A small-molecule ligand and the protein it binds are described below.
Small molecule (SMILES): CC(C)[C@@H](NC(=O)[C@H](CS)NC(=O)CCC[C@H](N)C(=O)O)C(=O)O

Binding-site contacts:
Ligand atom O15 contacts residue LEU324 of chain 1.A at 3.8 Å.
Ligand atom S17 contacts residue HIS214 of chain 1.A at 3.3 Å.
Ligand atom S17 contacts residue PHE211 of chain 1.A at 3.3 Å.
Ligand atom O42 contacts residue TYR189 of chain 1.A at 3.4 Å.
Ligand atom C1 contacts residue CYS104 of chain 1.A at 3.9 Å (hydrophobic).
Ligand atom O43 contacts residue TYR189 of chain 1.A at 2.6 Å (h-bond).
Ligand atom O42 contacts residue SER281 of chain 1.A at 2.6 Å (h-bond).
Ligand atom C2 contacts residue CYS104 of chain 1.A at 3.9 Å (hydrophobic).
Ligand atom C1 contacts residue ARG87 of chain 1.A at 3.5 Å.
Ligand atom C7 contacts residue LEU324 of chain 1.A at 3.9 Å (hydrophobic).
Ligand atom O18 contacts residue PHE285 of chain 1.A at 3.2 Å.
Ligand atom O18 contacts residue PRO283 of chain 1.A at 3.7 Å.
Ligand atom C4 contacts residue PHE285 of chain 1.A at 3.9 Å (hydrophobic).
Ligand atom C1 contacts residue LEU321 of chain 1.A at 3.9 Å (hydrophobic).
Ligand atom C1 contacts residue SER183 of chain 1.A at 3.7 Å.
Ligand atom C30 contacts residue SER281 of chain 1.A at 3.8 Å.
Ligand atom C10 contacts residue LEU324 of chain 1.A at 3.7 Å (hydrophobic).
Ligand atom C3 contacts residue LEU321 of chain 1.A at 3.9 Å (hydrophobic).
Ligand atom C30 contacts residue ILE187 of chain 1.A at 3.7 Å (hydrophobic).
Ligand atom O42 contacts residue GLN225 of chain 1.A at 3.8 Å.
Ligand atom C33 contacts residue GLN225 of chain 1.A at 3.7 Å.
Ligand atom C16 contacts residue PHE211 of chain 1.A at 3.2 Å (hydrophobic).
Ligand atom C31 contacts residue SER281 of chain 1.A at 3.5 Å.
Ligand atom C37 contacts residue VAL272 of chain 1.A at 3.5 Å (hydrophobic).
Ligand atom C33 contacts residue SER281 of chain 1.A at 3.3 Å.
Ligand atom N14 contacts residue TYR91 of chain 1.A at 3.0 Å (h-bond).
Ligand atom O19 contacts residue SER183 of chain 1.A at 2.7 Å (h-bond).
Ligand atom O20 contacts residue ARG87 of chain 1.A at 2.7 Å (salt-bridge).
Ligand atom N14 contacts residue CYS104 of chain 1.A at 3.8 Å.
Ligand atom C33 contacts residue LEU223 of chain 1.A at 3.5 Å (hydrophobic).
Ligand atom C37 contacts residue HIS214 of chain 1.A at 3.7 Å.
Ligand atom O20 contacts residue LEU321 of chain 1.A at 3.7 Å.
Ligand atom N11 contacts residue PHE285 of chain 1.A at 3.7 Å.
Ligand atom C31 contacts residue TYR189 of chain 1.A at 3.6 Å (hydrophobic).
Ligand atom C31 contacts residue ILE187 of chain 1.A at 3.7 Å (hydrophobic).
Ligand atom N29 contacts residue ILE187 of chain 1.A at 3.9 Å.
Ligand atom O42 contacts residue ILE187 of chain 1.A at 4.0 Å.
Ligand atom S17 contacts residue LEU324 of chain 1.A at 3.8 Å.
Ligand atom O19 contacts residue ARG87 of chain 1.A at 2.8 Å (salt-bridge).
Ligand atom O15 contacts residue THR331 of chain 1.A at 3.9 Å.

Sequence of chain 1.A:
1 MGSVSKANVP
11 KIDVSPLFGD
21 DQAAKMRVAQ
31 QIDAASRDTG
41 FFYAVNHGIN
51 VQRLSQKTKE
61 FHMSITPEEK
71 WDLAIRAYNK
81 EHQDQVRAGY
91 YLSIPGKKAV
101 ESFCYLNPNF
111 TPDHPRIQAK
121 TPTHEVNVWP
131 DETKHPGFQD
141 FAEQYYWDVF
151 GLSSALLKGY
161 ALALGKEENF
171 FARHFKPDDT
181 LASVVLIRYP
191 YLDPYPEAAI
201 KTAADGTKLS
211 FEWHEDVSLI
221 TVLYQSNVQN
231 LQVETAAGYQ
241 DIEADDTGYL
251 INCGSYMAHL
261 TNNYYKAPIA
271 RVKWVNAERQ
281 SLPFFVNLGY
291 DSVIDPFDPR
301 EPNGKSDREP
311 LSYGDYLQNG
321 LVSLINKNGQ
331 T